Sequence of chain 1.C:
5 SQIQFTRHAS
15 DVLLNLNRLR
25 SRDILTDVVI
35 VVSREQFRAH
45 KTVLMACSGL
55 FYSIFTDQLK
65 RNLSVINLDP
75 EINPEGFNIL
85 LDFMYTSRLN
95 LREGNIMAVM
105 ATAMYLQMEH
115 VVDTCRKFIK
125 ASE

This protein binds this small molecule.
Small molecule (SMILES): Cc1cc(-c2cn(CC(=O)Nc3cc(N4CCOCC4)ncc3Cl)c3nc(-c4cnn(C)c4)n(C)c(=O)c23)cc(C#N)c1O

Sequence of chain 1.D:
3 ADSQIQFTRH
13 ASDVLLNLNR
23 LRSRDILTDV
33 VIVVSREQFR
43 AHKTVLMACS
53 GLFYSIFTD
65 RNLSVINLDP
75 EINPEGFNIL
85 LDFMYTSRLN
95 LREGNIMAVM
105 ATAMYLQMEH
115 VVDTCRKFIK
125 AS

Binding-site contacts:
Ligand atom N44 contacts residue VAL115 of chain 1.C at 3.1 Å (h-bond).
Ligand atom N08 contacts residue SER52 of chain 1.C at 3.6 Å.
Ligand atom O04 contacts residue GLN111 of chain 1.C at 3.5 Å (h-bond).
Ligand atom C03 contacts residue GLN111 of chain 1.C at 3.1 Å.
Ligand atom C07 contacts residue CYS51 of chain 1.C at 3.2 Å (hydrophobic).
Ligand atom N12 contacts residue TYR56 of chain 1.C at 3.3 Å.
Ligand atom C36 contacts residue ALA50 of chain 1.C at 3.5 Å (hydrophobic).
Ligand atom C10 contacts residue TYR56 of chain 1.C at 3.5 Å (hydrophobic).
Ligand atom N08 contacts residue GLY53 of chain 1.C at 3.6 Å.
Ligand atom C38 contacts residue HIS12 of chain 1.D at 3.2 Å.
Ligand atom C13 contacts residue TYR56 of chain 1.C at 3.6 Å (hydrophobic).
Ligand atom C14 contacts residue TYR56 of chain 1.C at 3.4 Å (hydrophobic).
Ligand atom N12 contacts residue MET49 of chain 1.C at 3.0 Å (h-bond).
Ligand atom C07 contacts residue SER52 of chain 1.C at 3.3 Å.
Ligand atom C10 contacts residue MET49 of chain 1.C at 3.5 Å (hydrophobic).
Ligand atom C09 contacts residue MET49 of chain 1.C at 3.0 Å (hydrophobic).
Ligand atom O40 contacts residue PHE87 of chain 1.C at 3.5 Å.
Ligand atom O40 contacts residue HIS12 of chain 1.D at 2.7 Å (h-bond).
Ligand atom C17 contacts residue ARG22 of chain 1.D at 3.6 Å.
Ligand atom C30 contacts residue GLN111 of chain 1.C at 3.1 Å.
Ligand atom C35 contacts residue CYS51 of chain 1.C at 3.4 Å (hydrophobic).
Ligand atom C15 contacts residue TYR56 of chain 1.C at 3.4 Å (hydrophobic).
Ligand atom O04 contacts residue GLU113 of chain 1.C at 3.1 Å (salt-bridge).
Ligand atom C06 contacts residue CYS51 of chain 1.C at 3.6 Å (hydrophobic).
Ligand atom C21 contacts residue TYR56 of chain 1.C at 3.6 Å (hydrophobic).
Ligand atom N44 contacts residue HIS114 of chain 1.C at 3.3 Å.
Ligand atom N02 contacts residue GLN111 of chain 1.C at 3.1 Å (h-bond).
Ligand atom C07 contacts residue ALA50 of chain 1.C at 3.2 Å (hydrophobic).
Ligand atom CL19 contacts residue MET49 of chain 1.C at 3.4 Å.
Ligand atom C05 contacts residue GLN111 of chain 1.C at 3.6 Å.
Ligand atom C09 contacts residue TYR56 of chain 1.C at 3.6 Å (hydrophobic).
Ligand atom C42 contacts residue CYS51 of chain 1.C at 3.5 Å (hydrophobic).
Ligand atom N16 contacts residue ARG22 of chain 1.D at 3.5 Å.
Ligand atom N31 contacts residue GLN111 of chain 1.C at 3.2 Å (h-bond).
Ligand atom C28 contacts residue GLN111 of chain 1.C at 3.5 Å.
Ligand atom C09 contacts residue SER52 of chain 1.C at 3.3 Å.
Ligand atom C39 contacts residue HIS12 of chain 1.D at 3.6 Å.
Ligand atom C38 contacts residue ASP15 of chain 1.D at 3.5 Å.
Ligand atom N27 contacts residue GLY53 of chain 1.C at 3.1 Å.
Ligand atom C26 contacts residue GLY53 of chain 1.C at 3.4 Å.